Sequence of chain 1.A:
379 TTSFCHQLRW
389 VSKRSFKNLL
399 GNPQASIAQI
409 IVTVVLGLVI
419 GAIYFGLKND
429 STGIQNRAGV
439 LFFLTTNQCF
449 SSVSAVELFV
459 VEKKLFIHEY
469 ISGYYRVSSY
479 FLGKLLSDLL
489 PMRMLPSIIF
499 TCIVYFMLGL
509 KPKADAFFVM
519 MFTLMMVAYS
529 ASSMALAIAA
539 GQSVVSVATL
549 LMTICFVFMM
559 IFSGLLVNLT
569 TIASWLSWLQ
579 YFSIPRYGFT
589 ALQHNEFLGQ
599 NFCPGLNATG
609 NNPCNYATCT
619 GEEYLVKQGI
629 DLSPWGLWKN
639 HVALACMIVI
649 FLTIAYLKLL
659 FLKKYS

The small molecule below binds the protein below.
Small molecule (SMILES): CC(=O)N[C@H]1[C@H](O[C@H]2[C@H](O)[C@@H](NC(C)=O)CO[C@@H]2CO)O[C@H](CO)[C@@H](O)[C@@H]1O

Sequence of chain 1.C:
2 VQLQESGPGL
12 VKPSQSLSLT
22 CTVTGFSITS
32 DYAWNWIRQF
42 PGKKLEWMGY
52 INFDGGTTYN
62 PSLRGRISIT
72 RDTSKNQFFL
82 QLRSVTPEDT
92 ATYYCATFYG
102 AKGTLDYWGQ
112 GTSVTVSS

Binding-site contacts:
Ligand atom C2 contacts residue THR30 of chain 1.C at 4.3 Å.
Ligand atom C2 contacts residue ASN605 of chain 1.A at 2.6 Å.
Ligand atom O5 contacts residue ASN605 of chain 1.A at 2.2 Å (h-bond).
Ligand atom C7 contacts residue PHE54 of chain 1.C at 4.3 Å (hydrophobic).
Ligand atom C1 contacts residue SER31 of chain 1.C at 3.7 Å.
Ligand atom C8 contacts residue PHE54 of chain 1.C at 3.8 Å (hydrophobic).
Ligand atom O5 contacts residue SER31 of chain 1.C at 3.9 Å.
Ligand atom C5 contacts residue ASN605 of chain 1.A at 3.4 Å.
Ligand atom C3 contacts residue ASN605 of chain 1.A at 3.9 Å.
Ligand atom N2 contacts residue SER31 of chain 1.C at 4.3 Å.
Ligand atom C7 contacts residue THR30 of chain 1.C at 3.9 Å.
Ligand atom O7 contacts residue THR30 of chain 1.C at 3.1 Å (h-bond).
Ligand atom C1 contacts residue ASN605 of chain 1.A at 1.4 Å.
Ligand atom C6 contacts residue ASN605 of chain 1.A at 4.4 Å.
Ligand atom N2 contacts residue ASN605 of chain 1.A at 2.7 Å (h-bond).
Ligand atom C7 contacts residue ASN605 of chain 1.A at 3.7 Å.
Ligand atom N2 contacts residue THR30 of chain 1.C at 4.4 Å.
Ligand atom C8 contacts residue ASN605 of chain 1.A at 3.9 Å.
Ligand atom C2 contacts residue SER31 of chain 1.C at 3.8 Å.
Ligand atom C4 contacts residue ASN605 of chain 1.A at 4.2 Å.